Binding-site contacts:
Ligand atom C3 contacts residue ASN304 of chain 1.D at 3.9 Å.
Ligand atom C7 contacts residue ASN304 of chain 1.D at 3.1 Å.
Ligand atom C4 contacts residue ASN304 of chain 1.D at 4.3 Å.
Ligand atom C2 contacts residue ASN304 of chain 1.D at 2.6 Å.
Ligand atom C8 contacts residue ASN304 of chain 1.D at 4.0 Å.
Ligand atom N2 contacts residue ASN304 of chain 1.D at 2.9 Å (h-bond).
Ligand atom C1 contacts residue ASN304 of chain 1.D at 1.5 Å.
Ligand atom C1 contacts residue VAL298 of chain 1.D at 4.1 Å (hydrophobic).
Ligand atom N2 contacts residue VAL298 of chain 1.D at 4.1 Å.
Ligand atom O7 contacts residue ASN304 of chain 1.D at 3.2 Å (h-bond).
Ligand atom O5 contacts residue ASN304 of chain 1.D at 2.4 Å (h-bond).
Ligand atom C5 contacts residue ASN304 of chain 1.D at 3.7 Å.
Ligand atom C8 contacts residue PRO303 of chain 1.D at 3.7 Å (hydrophobic).

Sequence of chain 1.D:
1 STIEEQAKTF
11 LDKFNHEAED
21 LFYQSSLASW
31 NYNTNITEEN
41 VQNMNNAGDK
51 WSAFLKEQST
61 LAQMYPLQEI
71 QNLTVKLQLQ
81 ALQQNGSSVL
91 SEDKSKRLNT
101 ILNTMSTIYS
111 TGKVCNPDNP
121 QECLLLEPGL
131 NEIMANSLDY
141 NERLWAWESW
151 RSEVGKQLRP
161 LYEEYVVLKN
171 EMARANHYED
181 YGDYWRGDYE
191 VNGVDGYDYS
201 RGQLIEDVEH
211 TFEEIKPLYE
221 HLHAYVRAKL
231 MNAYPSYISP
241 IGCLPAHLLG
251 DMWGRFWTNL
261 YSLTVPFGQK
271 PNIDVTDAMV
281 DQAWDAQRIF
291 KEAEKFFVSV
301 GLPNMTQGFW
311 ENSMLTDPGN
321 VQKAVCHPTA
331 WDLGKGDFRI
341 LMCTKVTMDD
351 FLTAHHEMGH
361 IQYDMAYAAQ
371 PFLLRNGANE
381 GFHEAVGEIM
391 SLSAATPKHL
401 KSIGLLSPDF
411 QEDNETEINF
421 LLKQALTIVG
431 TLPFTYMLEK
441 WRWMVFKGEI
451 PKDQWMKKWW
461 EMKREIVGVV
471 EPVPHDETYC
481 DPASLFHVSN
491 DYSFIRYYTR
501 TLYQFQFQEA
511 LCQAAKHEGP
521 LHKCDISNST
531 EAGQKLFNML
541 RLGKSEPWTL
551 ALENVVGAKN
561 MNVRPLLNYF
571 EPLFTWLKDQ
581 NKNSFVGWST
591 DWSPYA

This small molecule binds to this protein.
Small molecule (SMILES): CC(=O)N[C@@H]1[C@@H](O)[C@H](O)[C@@H](CO)O[C@H]1O